Sequence of chain 2.C:
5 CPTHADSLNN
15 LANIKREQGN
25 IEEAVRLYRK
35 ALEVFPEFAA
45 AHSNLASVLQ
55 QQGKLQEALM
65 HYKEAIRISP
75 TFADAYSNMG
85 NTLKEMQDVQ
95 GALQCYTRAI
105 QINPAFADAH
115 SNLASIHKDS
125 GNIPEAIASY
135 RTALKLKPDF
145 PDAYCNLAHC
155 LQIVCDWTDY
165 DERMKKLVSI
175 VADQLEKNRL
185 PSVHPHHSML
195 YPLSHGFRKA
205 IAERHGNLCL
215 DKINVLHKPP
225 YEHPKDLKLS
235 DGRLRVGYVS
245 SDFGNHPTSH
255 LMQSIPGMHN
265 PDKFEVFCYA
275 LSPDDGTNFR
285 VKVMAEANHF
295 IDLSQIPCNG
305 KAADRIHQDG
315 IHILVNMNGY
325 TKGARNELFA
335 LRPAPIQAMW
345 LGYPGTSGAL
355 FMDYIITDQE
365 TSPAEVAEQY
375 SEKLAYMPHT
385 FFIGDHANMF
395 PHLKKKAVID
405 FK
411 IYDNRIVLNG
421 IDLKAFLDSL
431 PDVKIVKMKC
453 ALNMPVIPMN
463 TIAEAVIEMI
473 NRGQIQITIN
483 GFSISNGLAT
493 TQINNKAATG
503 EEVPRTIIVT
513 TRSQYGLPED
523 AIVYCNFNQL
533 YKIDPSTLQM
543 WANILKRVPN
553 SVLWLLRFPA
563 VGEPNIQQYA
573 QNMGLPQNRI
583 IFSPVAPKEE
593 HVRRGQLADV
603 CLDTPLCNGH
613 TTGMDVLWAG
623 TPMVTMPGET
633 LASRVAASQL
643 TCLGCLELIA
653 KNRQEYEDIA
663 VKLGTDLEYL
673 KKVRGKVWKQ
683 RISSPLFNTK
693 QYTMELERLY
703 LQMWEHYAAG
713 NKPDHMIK

Binding-site contacts:
Ligand atom O1B contacts residue LYS534 of chain 2.B at 2.5 Å (salt-bridge).
Ligand atom O7' contacts residue HIS190 of chain 2.B at 2.9 Å (h-bond).
Ligand atom O7' contacts residue PRO348 of chain 2.B at 3.5 Å.
Ligand atom C2B contacts residue LYS590 of chain 2.B at 3.5 Å.
Ligand atom C4' contacts residue LEU345 of chain 2.B at 3.4 Å (hydrophobic).
Ligand atom O2B contacts residue THR613 of chain 2.B at 2.4 Å (h-bond).
Ligand atom C5 contacts residue HIS593 of chain 2.B at 3.4 Å.
Ligand atom C4' contacts residue GLY346 of chain 2.B at 3.4 Å.
Ligand atom O2' contacts residue LYS590 of chain 2.B at 2.5 Å (salt-bridge).
Ligand atom O6' contacts residue THR252 of chain 2.B at 2.4 Å (h-bond).
Ligand atom C7' contacts residue PRO348 of chain 2.B at 3.6 Å (hydrophobic).
Ligand atom O2' contacts residue HIS593 of chain 2.B at 3.2 Å (h-bond).
Ligand atom C3B contacts residue LYS590 of chain 2.B at 3.6 Å.
Ligand atom O4 contacts residue ARG596 of chain 2.B at 3.0 Å (salt-bridge).
Ligand atom C6' contacts residue LEU255 of chain 2.B at 3.6 Å (hydrophobic).
Ligand atom N2' contacts residue HIS612 of chain 2.B at 3.0 Å (h-bond).
Ligand atom O1' contacts residue THR613 of chain 2.B at 3.3 Å (h-bond).
Ligand atom O2' contacts residue ASP617 of chain 2.B at 2.8 Å (salt-bridge).
Ligand atom C6' contacts residue THR252 of chain 2.B at 3.3 Å.
Ligand atom C5' contacts residue THR613 of chain 2.B at 3.4 Å.
Ligand atom O2B contacts residue HIS612 of chain 2.B at 3.0 Å (h-bond).
Ligand atom O3B contacts residue LYS590 of chain 2.B at 2.6 Å (salt-bridge).
Ligand atom O4 contacts residue ALA588 of chain 2.B at 3.1 Å (h-bond).
Ligand atom N3 contacts residue ALA588 of chain 2.B at 2.8 Å (h-bond).
Ligand atom O3' contacts residue HIS612 of chain 2.B at 3.6 Å (h-bond).
Ligand atom O4' contacts residue LEU345 of chain 2.B at 2.5 Å (h-bond).
Ligand atom O2B contacts residue THR614 of chain 2.B at 3.3 Å (h-bond).
Ligand atom C8' contacts residue TYR533 of chain 2.B at 3.5 Å (hydrophobic).
Ligand atom C8' contacts residue CYS609 of chain 2.B at 3.5 Å (hydrophobic).
Ligand atom O3' contacts residue PRO348 of chain 2.B at 3.3 Å.
Ligand atom O3' contacts residue GLY346 of chain 2.B at 3.4 Å (h-bond).
Ligand atom PB contacts residue LYS534 of chain 2.B at 3.5 Å.
Ligand atom O3B contacts residue THR613 of chain 2.B at 3.5 Å.
Ligand atom O2A contacts residue GLN531 of chain 2.B at 2.5 Å (h-bond).
Ligand atom O4' contacts residue PHE386 of chain 2.B at 3.5 Å.
Ligand atom C2B contacts residue ASP617 of chain 2.B at 3.3 Å.
Ligand atom N3 contacts residue HIS593 of chain 2.B at 3.4 Å.
Ligand atom C4 contacts residue HIS593 of chain 2.B at 3.3 Å.
Ligand atom O4 contacts residue LEU558 of chain 2.B at 3.4 Å.
Ligand atom C3' contacts residue HIS612 of chain 2.B at 3.5 Å.

Sequence of chain 2.B:
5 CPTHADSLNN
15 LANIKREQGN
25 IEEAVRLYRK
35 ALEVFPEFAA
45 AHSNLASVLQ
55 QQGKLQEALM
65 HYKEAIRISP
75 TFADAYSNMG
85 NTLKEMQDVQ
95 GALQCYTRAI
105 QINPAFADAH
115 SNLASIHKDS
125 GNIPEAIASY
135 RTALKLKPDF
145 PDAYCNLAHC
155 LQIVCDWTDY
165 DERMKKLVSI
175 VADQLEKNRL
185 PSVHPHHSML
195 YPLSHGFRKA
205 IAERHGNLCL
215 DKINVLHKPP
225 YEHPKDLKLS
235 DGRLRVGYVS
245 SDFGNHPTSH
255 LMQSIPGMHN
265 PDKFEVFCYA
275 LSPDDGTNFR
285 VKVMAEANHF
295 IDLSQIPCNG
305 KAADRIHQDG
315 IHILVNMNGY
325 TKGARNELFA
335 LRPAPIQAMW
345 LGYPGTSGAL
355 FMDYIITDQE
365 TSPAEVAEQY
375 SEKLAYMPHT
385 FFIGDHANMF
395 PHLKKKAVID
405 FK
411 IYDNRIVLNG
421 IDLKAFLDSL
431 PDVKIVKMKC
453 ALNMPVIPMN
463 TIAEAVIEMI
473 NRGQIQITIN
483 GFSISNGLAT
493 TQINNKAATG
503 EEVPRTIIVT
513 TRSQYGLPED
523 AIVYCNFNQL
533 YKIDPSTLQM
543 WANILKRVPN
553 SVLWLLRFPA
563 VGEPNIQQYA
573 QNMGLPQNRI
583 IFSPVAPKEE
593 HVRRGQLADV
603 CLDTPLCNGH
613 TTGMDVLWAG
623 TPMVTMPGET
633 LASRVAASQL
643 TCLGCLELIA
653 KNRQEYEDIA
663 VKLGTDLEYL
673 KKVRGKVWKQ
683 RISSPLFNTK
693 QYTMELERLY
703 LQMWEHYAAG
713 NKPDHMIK

A protein and the small-molecule ligand that binds it are described below.
Small molecule (SMILES): CC(=O)N[C@H]1[C@@H](O[P](=O)(O)O[P](=O)(O)OC[C@H]2O[C@@H](n3ccc(=O)[nH]c3=O)[C@H](O)[C@@H]2O)O[C@H](CO)[C@@H](O)[C@@H]1O